This protein binds this small molecule.
Small molecule (SMILES): O=C(O)C[C@H](NC(=O)CP(=O)(O)O)C(=O)O

Sequence of chain 2.C:
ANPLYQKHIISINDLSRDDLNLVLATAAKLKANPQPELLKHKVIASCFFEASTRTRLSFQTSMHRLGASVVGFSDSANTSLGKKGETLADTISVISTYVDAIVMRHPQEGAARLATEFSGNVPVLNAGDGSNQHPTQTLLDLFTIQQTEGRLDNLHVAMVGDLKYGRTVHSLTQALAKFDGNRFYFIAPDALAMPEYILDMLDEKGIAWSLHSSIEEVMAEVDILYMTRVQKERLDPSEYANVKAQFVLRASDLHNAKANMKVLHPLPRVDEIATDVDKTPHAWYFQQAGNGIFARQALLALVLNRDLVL

Sequence of chain 1.C:
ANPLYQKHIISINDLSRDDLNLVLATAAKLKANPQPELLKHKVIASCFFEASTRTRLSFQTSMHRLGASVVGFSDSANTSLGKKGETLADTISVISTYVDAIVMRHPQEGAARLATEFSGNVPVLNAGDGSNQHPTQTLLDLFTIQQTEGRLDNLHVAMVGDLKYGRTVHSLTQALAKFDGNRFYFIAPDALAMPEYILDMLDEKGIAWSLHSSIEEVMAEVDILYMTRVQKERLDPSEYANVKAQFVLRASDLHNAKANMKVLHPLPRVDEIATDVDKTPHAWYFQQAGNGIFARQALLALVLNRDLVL

Binding-site contacts:
Ligand atom C3 contacts residue LEU267 of chain 1.C at 3.7 Å (hydrophobic).
Ligand atom O3 contacts residue LYS84 of chain 2.C at 3.2 Å (salt-bridge).
Ligand atom O3P contacts residue ARG105 of chain 1.C at 3.2 Å (salt-bridge).
Ligand atom C1 contacts residue LEU267 of chain 1.C at 3.3 Å (hydrophobic).
Ligand atom O2P contacts residue THR53 of chain 1.C at 3.0 Å (h-bond).
Ligand atom O5 contacts residue GLN231 of chain 1.C at 2.8 Å (h-bond).
Ligand atom O2P contacts residue SER80 of chain 2.C at 3.4 Å (h-bond).
Ligand atom O5 contacts residue ARG229 of chain 1.C at 3.1 Å (salt-bridge).
Ligand atom C5 contacts residue LEU267 of chain 1.C at 3.6 Å (hydrophobic).
Ligand atom P contacts residue SER80 of chain 2.C at 3.8 Å.
Ligand atom O3P contacts residue SER52 of chain 1.C at 3.0 Å (h-bond).
Ligand atom O3 contacts residue ARG167 of chain 1.C at 2.7 Å (salt-bridge).
Ligand atom C5 contacts residue GLN231 of chain 1.C at 3.5 Å.
Ligand atom C1P contacts residue LEU267 of chain 1.C at 3.3 Å (hydrophobic).
Ligand atom O2 contacts residue ARG167 of chain 1.C at 2.8 Å (salt-bridge).
Ligand atom C4 contacts residue HIS134 of chain 1.C at 3.9 Å.
Ligand atom O2 contacts residue THR168 of chain 1.C at 3.8 Å.
Ligand atom C4 contacts residue ARG167 of chain 1.C at 3.4 Å.
Ligand atom O1 contacts residue ARG105 of chain 1.C at 3.1 Å (salt-bridge).
Ligand atom P contacts residue ARG105 of chain 1.C at 3.8 Å.
Ligand atom C2 contacts residue LEU267 of chain 1.C at 3.7 Å (hydrophobic).
Ligand atom O4 contacts residue LYS84 of chain 2.C at 3.1 Å (salt-bridge).
Ligand atom C1P contacts residue ARG54 of chain 1.C at 3.5 Å.
Ligand atom O3P contacts residue THR53 of chain 1.C at 3.8 Å.
Ligand atom O1P contacts residue LYS84 of chain 2.C at 2.5 Å (salt-bridge).
Ligand atom O2P contacts residue ARG54 of chain 1.C at 2.8 Å (salt-bridge).
Ligand atom O1 contacts residue HIS134 of chain 1.C at 3.0 Å (h-bond).
Ligand atom O3 contacts residue ARG105 of chain 1.C at 3.4 Å (salt-bridge).
Ligand atom C2 contacts residue THR168 of chain 1.C at 3.8 Å.
Ligand atom C5 contacts residue ARG229 of chain 1.C at 3.2 Å.
Ligand atom O2 contacts residue HIS134 of chain 1.C at 3.8 Å.
Ligand atom N2 contacts residue LEU267 of chain 1.C at 2.9 Å (h-bond).
Ligand atom O1P contacts residue ARG105 of chain 1.C at 3.0 Å (salt-bridge).
Ligand atom O3P contacts residue ARG54 of chain 1.C at 3.7 Å.
Ligand atom O4 contacts residue ARG229 of chain 1.C at 2.6 Å (salt-bridge).
Ligand atom C3 contacts residue THR168 of chain 1.C at 3.7 Å.
Ligand atom O1 contacts residue GLN137 of chain 1.C at 3.6 Å.
Ligand atom O1 contacts residue THR55 of chain 1.C at 3.0 Å (h-bond).
Ligand atom O3P contacts residue THR55 of chain 1.C at 3.0 Å (h-bond).
Ligand atom O1P contacts residue SER80 of chain 2.C at 3.2 Å (h-bond).